Binding-site contacts:
Ligand atom C1P contacts residue CYS294 of chain 1.B at 3.5 Å (hydrophobic).
Ligand atom O2P contacts residue GLY448 of chain 1.B at 4.2 Å.
Ligand atom O1 contacts residue CYS294 of chain 1.B at 3.9 Å.
Ligand atom C1P contacts residue ARG293 of chain 1.B at 4.2 Å.
Ligand atom O1P contacts residue ARG450 of chain 1.B at 2.9 Å (salt-bridge).
Ligand atom O3P contacts residue HIS162 of chain 1.B at 2.9 Å (h-bond).
Ligand atom O1 contacts residue MET166 of chain 1.B at 3.8 Å.
Ligand atom O2P contacts residue THR295 of chain 1.B at 4.2 Å.
Ligand atom O1 contacts residue ASN161 of chain 1.B at 3.5 Å (h-bond).
Ligand atom O2 contacts residue ARG293 of chain 1.B at 3.0 Å.
Ligand atom C1 contacts residue CYS294 of chain 1.B at 3.4 Å (hydrophobic).
Ligand atom P contacts residue ARG111 of chain 1.B at 3.0 Å.
Ligand atom O3P contacts residue ARG111 of chain 1.B at 2.8 Å (salt-bridge).
Ligand atom C1P contacts residue HIS162 of chain 1.B at 4.3 Å.
Ligand atom O1P contacts residue HIS162 of chain 1.B at 4.0 Å.
Ligand atom C1 contacts residue ASN161 of chain 1.B at 3.8 Å.
Ligand atom O2 contacts residue HIS162 of chain 1.B at 3.6 Å (h-bond).
Ligand atom P contacts residue ARG293 of chain 1.B at 3.4 Å.
Ligand atom O1 contacts residue HIS162 of chain 1.B at 3.1 Å.
Ligand atom C1 contacts residue HIS162 of chain 1.B at 3.5 Å.
Ligand atom C1P contacts residue THR295 of chain 1.B at 3.7 Å.
Ligand atom P contacts residue HIS162 of chain 1.B at 3.9 Å.
Ligand atom C1P contacts residue NAD1 of chain 1.K at 4.5 Å.
Ligand atom O2 contacts residue THR295 of chain 1.B at 4.1 Å.
Ligand atom O2P contacts residue ARG293 of chain 1.B at 2.9 Å (salt-bridge).
Ligand atom O2 contacts residue NAD1 of chain 1.K at 3.7 Å.
Ligand atom O2 contacts residue CYS294 of chain 1.B at 2.7 Å (h-bond).
Ligand atom O2P contacts residue ARG111 of chain 1.B at 3.5 Å (salt-bridge).
Ligand atom C1P contacts residue PHE456 of chain 1.B at 4.3 Å (hydrophobic).
Ligand atom C1 contacts residue ARG293 of chain 1.B at 4.2 Å.
Ligand atom O2 contacts residue ASN161 of chain 1.B at 3.3 Å (h-bond).
Ligand atom O1 contacts residue NAD1 of chain 1.K at 3.2 Å.
Ligand atom P contacts residue ARG450 of chain 1.B at 3.8 Å.
Ligand atom C1 contacts residue NAD1 of chain 1.K at 3.7 Å.
Ligand atom O3P contacts residue ARG293 of chain 1.B at 2.8 Å (salt-bridge).
Ligand atom O1P contacts residue ARG111 of chain 1.B at 2.8 Å (salt-bridge).
Ligand atom O2P contacts residue ARG450 of chain 1.B at 3.1 Å (salt-bridge).

This protein binds this small molecule.
Small molecule (SMILES): O=C(O)CP(=O)(O)O

Sequence of chain 1.B:
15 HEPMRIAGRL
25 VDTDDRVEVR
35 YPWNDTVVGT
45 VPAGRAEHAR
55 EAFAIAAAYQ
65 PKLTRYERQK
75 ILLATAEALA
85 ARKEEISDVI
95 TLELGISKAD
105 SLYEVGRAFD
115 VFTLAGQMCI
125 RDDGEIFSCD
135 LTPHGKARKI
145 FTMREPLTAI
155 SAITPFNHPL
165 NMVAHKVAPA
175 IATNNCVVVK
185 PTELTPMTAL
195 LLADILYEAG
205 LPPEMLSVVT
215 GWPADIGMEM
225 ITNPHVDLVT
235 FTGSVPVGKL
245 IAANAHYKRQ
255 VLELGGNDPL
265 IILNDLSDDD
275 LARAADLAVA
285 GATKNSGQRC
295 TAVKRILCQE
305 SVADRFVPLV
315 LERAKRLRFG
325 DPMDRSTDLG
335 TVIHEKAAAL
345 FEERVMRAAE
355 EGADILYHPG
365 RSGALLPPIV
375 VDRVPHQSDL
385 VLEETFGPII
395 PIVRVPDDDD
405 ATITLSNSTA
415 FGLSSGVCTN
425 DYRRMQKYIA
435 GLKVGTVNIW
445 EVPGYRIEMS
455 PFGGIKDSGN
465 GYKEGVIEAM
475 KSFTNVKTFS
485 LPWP